A small-molecule ligand and the protein it binds are described below.
Small molecule (SMILES): O=C1c2ccccc2-c2cc(N3CCC4(CC3)OCCO4)nc3cccc1c23

Binding-site contacts:
Ligand atom CAF contacts residue NAP1 of chain 1.F at 3.7 Å.
Ligand atom NAL contacts residue NAP1 of chain 1.F at 3.0 Å (h-bond).
Ligand atom CAH contacts residue NAP1 of chain 1.F at 3.4 Å.
Ligand atom OAA contacts residue ILE128 of chain 1.A at 3.8 Å.
Ligand atom NAV contacts residue FAD1 of chain 1.B at 3.5 Å.
Ligand atom CAY contacts residue THR52 of chain 1.A at 3.7 Å.
Ligand atom CBB contacts residue NAP1 of chain 1.F at 3.5 Å.
Ligand atom CAX contacts residue FAD1 of chain 1.B at 3.5 Å.
Ligand atom CAC contacts residue FAD1 of chain 1.B at 3.8 Å.
Ligand atom CAB contacts residue FAD1 of chain 1.B at 3.4 Å.
Ligand atom CAK contacts residue NAP1 of chain 1.F at 3.0 Å.
Ligand atom CAY contacts residue FAD1 of chain 1.B at 3.2 Å.
Ligand atom CBA contacts residue FAD1 of chain 1.B at 3.4 Å.
Ligand atom CAH contacts residue FAD1 of chain 1.B at 3.6 Å.
Ligand atom CAP contacts residue GLU281 of chain 1.A at 3.7 Å.
Ligand atom CBB contacts residue FAD1 of chain 1.B at 3.5 Å.
Ligand atom CAD contacts residue NAP1 of chain 1.F at 3.5 Å.
Ligand atom CAW contacts residue CYS258 of chain 1.A at 3.5 Å (hydrophobic).
Ligand atom CAQ contacts residue NAP1 of chain 1.F at 3.3 Å.
Ligand atom CAY contacts residue NAP1 of chain 1.F at 3.8 Å.
Ligand atom CAI contacts residue FAD1 of chain 1.B at 3.5 Å.
Ligand atom OAA contacts residue FAD1 of chain 1.B at 3.5 Å (h-bond).
Ligand atom CAY contacts residue THR131 of chain 1.A at 3.6 Å.
Ligand atom CAI contacts residue NAP1 of chain 1.F at 3.5 Å.
Ligand atom CAG contacts residue NAP1 of chain 1.F at 3.5 Å.
Ligand atom CAK contacts residue FAD1 of chain 1.B at 3.7 Å.
Ligand atom CAZ contacts residue FAD1 of chain 1.B at 3.3 Å.
Ligand atom CAW contacts residue FAD1 of chain 1.B at 3.3 Å.
Ligand atom CAB contacts residue NAP1 of chain 1.F at 2.8 Å.
Ligand atom CAJ contacts residue FAD1 of chain 1.B at 3.6 Å.
Ligand atom OAA contacts residue NAP1 of chain 1.F at 2.9 Å (h-bond).
Ligand atom CAM contacts residue GLU281 of chain 1.A at 3.8 Å.
Ligand atom CAC contacts residue NAP1 of chain 1.F at 3.4 Å.
Ligand atom OAU contacts residue GLU281 of chain 1.A at 3.1 Å (salt-bridge).
Ligand atom CAX contacts residue THR52 of chain 1.A at 3.4 Å.
Ligand atom CBA contacts residue NAP1 of chain 1.F at 2.7 Å.
Ligand atom CAJ contacts residue NAP1 of chain 1.F at 3.0 Å.
Ligand atom CAY contacts residue CYS258 of chain 1.A at 3.7 Å (hydrophobic).
Ligand atom CAZ contacts residue NAP1 of chain 1.F at 2.9 Å.
Ligand atom CAX contacts residue CYS258 of chain 1.A at 3.2 Å (hydrophobic).

Sequence of chain 1.A:
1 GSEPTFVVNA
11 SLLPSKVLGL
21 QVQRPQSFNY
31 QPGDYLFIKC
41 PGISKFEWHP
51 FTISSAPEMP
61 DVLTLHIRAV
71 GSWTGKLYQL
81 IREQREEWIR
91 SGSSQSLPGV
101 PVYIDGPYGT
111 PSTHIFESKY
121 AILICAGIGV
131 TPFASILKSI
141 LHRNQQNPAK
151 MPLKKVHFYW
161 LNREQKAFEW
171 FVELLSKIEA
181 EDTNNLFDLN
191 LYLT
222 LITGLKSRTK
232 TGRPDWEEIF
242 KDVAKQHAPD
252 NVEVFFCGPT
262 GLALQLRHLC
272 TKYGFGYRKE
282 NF